Sequence of chain 1.B:
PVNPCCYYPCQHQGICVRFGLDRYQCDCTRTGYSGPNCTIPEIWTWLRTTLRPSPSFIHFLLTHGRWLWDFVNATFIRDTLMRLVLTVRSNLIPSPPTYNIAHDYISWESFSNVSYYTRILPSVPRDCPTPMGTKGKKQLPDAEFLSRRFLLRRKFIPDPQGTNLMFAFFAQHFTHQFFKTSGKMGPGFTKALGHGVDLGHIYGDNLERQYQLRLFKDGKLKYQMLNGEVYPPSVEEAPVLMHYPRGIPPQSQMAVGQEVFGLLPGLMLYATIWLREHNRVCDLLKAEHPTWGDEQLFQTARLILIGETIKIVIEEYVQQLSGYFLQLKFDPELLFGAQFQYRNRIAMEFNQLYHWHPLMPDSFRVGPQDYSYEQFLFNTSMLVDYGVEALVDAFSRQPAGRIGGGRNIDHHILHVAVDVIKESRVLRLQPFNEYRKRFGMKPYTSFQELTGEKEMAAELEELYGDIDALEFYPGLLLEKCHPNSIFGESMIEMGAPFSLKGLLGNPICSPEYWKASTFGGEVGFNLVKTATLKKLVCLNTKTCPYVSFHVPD

This small molecule binds to this protein.
Small molecule (SMILES): Cc1ccc(-c2cc(C(F)(F)F)nn2-c2ccc(S(N)(=O)=O)cc2)cc1

Binding-site contacts:
Ligand atom C8 contacts residue GLY495 of chain 1.B at 3.6 Å.
Ligand atom C7 contacts residue MET491 of chain 1.B at 3.5 Å (hydrophobic).
Ligand atom C6 contacts residue ALA496 of chain 1.B at 3.4 Å (hydrophobic).
Ligand atom F1 contacts residue LEU328 of chain 1.B at 3.0 Å.
Ligand atom C14 contacts residue LEU321 of chain 1.B at 2.9 Å (hydrophobic).
Ligand atom C15 contacts residue SER322 of chain 1.B at 3.6 Å.
Ligand atom C16 contacts residue ILE492 of chain 1.B at 3.4 Å (hydrophobic).
Ligand atom N1 contacts residue TYR324 of chain 1.B at 3.3 Å.
Ligand atom C16 contacts residue TYR324 of chain 1.B at 3.5 Å (hydrophobic).
Ligand atom C13 contacts residue LEU321 of chain 1.B at 3.5 Å (hydrophobic).
Ligand atom C14 contacts residue SER322 of chain 1.B at 3.4 Å.
Ligand atom F1 contacts residue TYR324 of chain 1.B at 3.4 Å.
Ligand atom F2 contacts residue VAL85 of chain 1.B at 2.9 Å.
Ligand atom C10 contacts residue LEU321 of chain 1.B at 3.6 Å (hydrophobic).
Ligand atom O1 contacts residue ILE492 of chain 1.B at 2.9 Å.
Ligand atom C15 contacts residue LEU321 of chain 1.B at 3.3 Å (hydrophobic).
Ligand atom C1 contacts residue VAL318 of chain 1.B at 3.5 Å (hydrophobic).
Ligand atom O1 contacts residue PHE487 of chain 1.B at 2.5 Å.
Ligand atom O2 contacts residue HIS59 of chain 1.B at 2.9 Å (h-bond).
Ligand atom O2 contacts residue SER485 of chain 1.B at 3.0 Å (h-bond).
Ligand atom O1 contacts residue ILE486 of chain 1.B at 3.6 Å.
Ligand atom C7 contacts residue ALA496 of chain 1.B at 3.3 Å (hydrophobic).
Ligand atom N3 contacts residue ILE486 of chain 1.B at 3.4 Å (h-bond).
Ligand atom S1 contacts residue ILE492 of chain 1.B at 3.2 Å.
Ligand atom C9 contacts residue LEU321 of chain 1.B at 3.6 Å (hydrophobic).
Ligand atom N1 contacts residue SER322 of chain 1.B at 3.6 Å.
Ligand atom F3 contacts residue VAL318 of chain 1.B at 3.5 Å.
Ligand atom C13 contacts residue SER322 of chain 1.B at 3.4 Å.
Ligand atom N3 contacts residue LEU321 of chain 1.B at 2.8 Å (h-bond).
Ligand atom C14 contacts residue PHE487 of chain 1.B at 3.5 Å (hydrophobic).
Ligand atom C11 contacts residue TRP356 of chain 1.B at 3.6 Å (hydrophobic).
Ligand atom C12 contacts residue SER322 of chain 1.B at 3.7 Å.
Ligand atom C17 contacts residue ILE492 of chain 1.B at 3.6 Å (hydrophobic).
Ligand atom O2 contacts residue ILE492 of chain 1.B at 3.0 Å.
Ligand atom C15 contacts residue ILE492 of chain 1.B at 3.5 Å (hydrophobic).
Ligand atom N3 contacts residue GLN161 of chain 1.B at 2.8 Å (h-bond).
Ligand atom C7 contacts residue GLY495 of chain 1.B at 3.4 Å.
Ligand atom F3 contacts residue LEU328 of chain 1.B at 3.5 Å.
Ligand atom C2 contacts residue VAL318 of chain 1.B at 3.4 Å (hydrophobic).
Ligand atom C17 contacts residue TYR324 of chain 1.B at 3.0 Å (hydrophobic).